The small molecule below binds the protein below.
Small molecule (SMILES): CC(=O)N[C@@H]1[C@@H](O)[C@H](O)[C@@H](CO)O[C@H]1O

Binding-site contacts:
Ligand atom C2 contacts residue ASN657 of chain 1.B at 2.5 Å.
Ligand atom O5 contacts residue GLU632 of chain 1.B at 3.7 Å.
Ligand atom O7 contacts residue THR681 of chain 1.B at 3.2 Å (h-bond).
Ligand atom N2 contacts residue ASN657 of chain 1.B at 2.9 Å (h-bond).
Ligand atom C7 contacts residue THR681 of chain 1.B at 3.7 Å.
Ligand atom C3 contacts residue ASN657 of chain 1.B at 3.7 Å.
Ligand atom C1 contacts residue GLU632 of chain 1.B at 3.4 Å.
Ligand atom N2 contacts residue THR681 of chain 1.B at 4.4 Å.
Ligand atom C6 contacts residue ASN657 of chain 1.B at 4.2 Å.
Ligand atom O7 contacts residue ASN705 of chain 1.B at 3.9 Å.
Ligand atom C5 contacts residue ASN657 of chain 1.B at 3.6 Å.
Ligand atom O6 contacts residue GLU632 of chain 1.B at 4.5 Å.
Ligand atom O6 contacts residue GLU631 of chain 1.B at 3.7 Å.
Ligand atom C8 contacts residue THR681 of chain 1.B at 4.0 Å.
Ligand atom C1 contacts residue ASN657 of chain 1.B at 1.4 Å.
Ligand atom C4 contacts residue ASN657 of chain 1.B at 4.3 Å.
Ligand atom C5 contacts residue GLU632 of chain 1.B at 4.1 Å.
Ligand atom C7 contacts residue ASN657 of chain 1.B at 4.0 Å.
Ligand atom O5 contacts residue ASN657 of chain 1.B at 2.4 Å (h-bond).
Ligand atom O6 contacts residue ASN657 of chain 1.B at 4.2 Å.

Sequence of chain 1.B:
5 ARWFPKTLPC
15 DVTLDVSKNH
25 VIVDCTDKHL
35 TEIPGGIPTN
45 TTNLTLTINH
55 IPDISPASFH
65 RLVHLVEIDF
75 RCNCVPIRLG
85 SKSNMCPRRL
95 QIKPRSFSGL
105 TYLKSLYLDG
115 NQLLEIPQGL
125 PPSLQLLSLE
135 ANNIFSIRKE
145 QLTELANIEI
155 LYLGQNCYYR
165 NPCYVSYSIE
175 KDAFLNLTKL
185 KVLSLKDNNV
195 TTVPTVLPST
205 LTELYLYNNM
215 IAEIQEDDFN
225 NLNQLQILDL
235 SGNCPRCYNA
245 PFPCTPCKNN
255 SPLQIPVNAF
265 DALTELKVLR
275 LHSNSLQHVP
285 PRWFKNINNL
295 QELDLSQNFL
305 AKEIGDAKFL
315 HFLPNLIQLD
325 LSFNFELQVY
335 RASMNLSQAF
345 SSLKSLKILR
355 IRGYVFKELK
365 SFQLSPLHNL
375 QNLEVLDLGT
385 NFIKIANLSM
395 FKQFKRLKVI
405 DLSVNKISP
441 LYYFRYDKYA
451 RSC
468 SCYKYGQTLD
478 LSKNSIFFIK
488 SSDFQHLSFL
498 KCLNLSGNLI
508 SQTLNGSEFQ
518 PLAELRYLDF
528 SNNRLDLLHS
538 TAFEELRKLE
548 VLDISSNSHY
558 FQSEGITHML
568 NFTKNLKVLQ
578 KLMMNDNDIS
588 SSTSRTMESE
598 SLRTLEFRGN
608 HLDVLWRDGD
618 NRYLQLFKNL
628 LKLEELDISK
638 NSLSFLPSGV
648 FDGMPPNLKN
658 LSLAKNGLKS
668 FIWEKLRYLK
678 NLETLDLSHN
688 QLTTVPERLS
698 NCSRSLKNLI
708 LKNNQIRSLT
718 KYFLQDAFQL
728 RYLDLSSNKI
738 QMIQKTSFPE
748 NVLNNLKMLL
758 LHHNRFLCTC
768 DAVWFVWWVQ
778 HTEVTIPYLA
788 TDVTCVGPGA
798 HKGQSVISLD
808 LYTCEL